Sequence of chain 44.A:
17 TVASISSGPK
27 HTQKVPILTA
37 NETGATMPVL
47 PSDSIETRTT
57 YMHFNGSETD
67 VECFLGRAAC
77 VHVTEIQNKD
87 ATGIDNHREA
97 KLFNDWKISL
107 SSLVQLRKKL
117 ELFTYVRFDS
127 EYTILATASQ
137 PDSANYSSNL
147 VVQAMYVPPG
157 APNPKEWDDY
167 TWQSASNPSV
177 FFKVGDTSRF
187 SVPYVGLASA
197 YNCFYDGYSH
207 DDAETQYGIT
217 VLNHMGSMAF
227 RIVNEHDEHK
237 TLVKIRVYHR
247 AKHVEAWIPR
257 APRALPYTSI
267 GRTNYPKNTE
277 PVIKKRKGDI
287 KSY

This small molecule binds to this protein.
Small molecule (SMILES): Cc1cc(CCCCCCCOc2ccc(C3=N[C@@H](C)CO3)cc2)on1

Sequence of chain 44.C:
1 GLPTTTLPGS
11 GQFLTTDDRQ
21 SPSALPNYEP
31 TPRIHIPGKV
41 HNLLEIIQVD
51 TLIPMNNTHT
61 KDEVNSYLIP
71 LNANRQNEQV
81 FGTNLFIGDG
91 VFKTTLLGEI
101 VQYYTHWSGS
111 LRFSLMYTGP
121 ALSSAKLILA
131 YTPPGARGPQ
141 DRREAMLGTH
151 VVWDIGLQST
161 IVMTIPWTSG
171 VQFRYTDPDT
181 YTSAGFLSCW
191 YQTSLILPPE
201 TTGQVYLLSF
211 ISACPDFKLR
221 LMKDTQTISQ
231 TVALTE

Binding-site contacts:
Ligand atom O1 contacts residue VAL188 of chain 44.A at 3.8 Å.
Ligand atom C6B contacts residue TYR197 of chain 44.A at 3.6 Å (hydrophobic).
Ligand atom C3C contacts residue VAL188 of chain 44.A at 3.3 Å (hydrophobic).
Ligand atom C3C contacts residue TYR128 of chain 44.A at 3.9 Å (hydrophobic).
Ligand atom C3B contacts residue MET221 of chain 44.A at 4.0 Å (hydrophobic).
Ligand atom C1B contacts residue MET221 of chain 44.A at 4.0 Å (hydrophobic).
Ligand atom C5 contacts residue TYR152 of chain 44.A at 3.8 Å (hydrophobic).
Ligand atom C31 contacts residue SER175 of chain 44.A at 3.6 Å.
Ligand atom N2 contacts residue PHE186 of chain 44.A at 3.7 Å.
Ligand atom C2B contacts residue MET221 of chain 44.A at 3.6 Å (hydrophobic).
Ligand atom C6C contacts residue MET221 of chain 44.A at 3.7 Å (hydrophobic).
Ligand atom C5C contacts residue TYR128 of chain 44.A at 3.5 Å (hydrophobic).
Ligand atom C3 contacts residue PHE186 of chain 44.A at 3.8 Å (hydrophobic).
Ligand atom N2 contacts residue ALA24 of chain 44.C at 3.4 Å.
Ligand atom CM1 contacts residue SER107 of chain 44.A at 3.6 Å.
Ligand atom C5B contacts residue LEU106 of chain 44.A at 3.7 Å (hydrophobic).
Ligand atom C1C contacts residue TYR152 of chain 44.A at 4.0 Å (hydrophobic).
Ligand atom C6C contacts residue VAL191 of chain 44.A at 3.2 Å (hydrophobic).
Ligand atom C5C contacts residue ILE104 of chain 44.A at 3.5 Å (hydrophobic).
Ligand atom C31 contacts residue ALA150 of chain 44.A at 3.5 Å (hydrophobic).
Ligand atom C31 contacts residue VAL176 of chain 44.A at 3.3 Å (hydrophobic).
Ligand atom N2 contacts residue PRO174 of chain 44.A at 3.9 Å.
Ligand atom O1 contacts residue TYR152 of chain 44.A at 3.9 Å.
Ligand atom O1B contacts residue TYR128 of chain 44.A at 3.9 Å.
Ligand atom O1B contacts residue ILE104 of chain 44.A at 3.8 Å.
Ligand atom C7C contacts residue TYR197 of chain 44.A at 3.8 Å (hydrophobic).
Ligand atom C5 contacts residue PHE186 of chain 44.A at 3.5 Å (hydrophobic).
Ligand atom C3 contacts residue PRO174 of chain 44.A at 3.8 Å (hydrophobic).
Ligand atom C4 contacts residue PHE186 of chain 44.A at 3.6 Å (hydrophobic).
Ligand atom C2C contacts residue VAL188 of chain 44.A at 3.2 Å (hydrophobic).
Ligand atom C31 contacts residue PRO174 of chain 44.A at 3.4 Å (hydrophobic).
Ligand atom C5B contacts residue TYR197 of chain 44.A at 3.7 Å (hydrophobic).
Ligand atom C4C contacts residue ILE104 of chain 44.A at 3.7 Å (hydrophobic).
Ligand atom O1B contacts residue MET221 of chain 44.A at 3.4 Å.
Ligand atom C7C contacts residue TYR128 of chain 44.A at 3.6 Å (hydrophobic).
Ligand atom O1 contacts residue ALA24 of chain 44.C at 3.6 Å.
Ligand atom O1 contacts residue PHE186 of chain 44.A at 3.5 Å.
Ligand atom C4C contacts residue TYR152 of chain 44.A at 3.8 Å (hydrophobic).
Ligand atom C4 contacts residue MET224 of chain 44.A at 3.8 Å (hydrophobic).
Ligand atom C4 contacts residue TYR152 of chain 44.A at 3.9 Å (hydrophobic).